A small-molecule ligand and the protein it binds are described below.
Small molecule (SMILES): CC(=O)N[C@@H]1[C@@H](O)[C@H](O)[C@@H](CO)O[C@H]1O

Binding-site contacts:
Ligand atom O7 contacts residue SER17 of chain 1.J at 3.5 Å.
Ligand atom C1 contacts residue ASN93 of chain 1.I at 1.4 Å.
Ligand atom C7 contacts residue SER17 of chain 1.J at 4.1 Å.
Ligand atom O5 contacts residue ASN93 of chain 1.I at 2.4 Å (h-bond).
Ligand atom C7 contacts residue GLU92 of chain 1.I at 4.4 Å.
Ligand atom C4 contacts residue ASN93 of chain 1.I at 4.2 Å.
Ligand atom N2 contacts residue ASN93 of chain 1.I at 2.8 Å (h-bond).
Ligand atom C8 contacts residue ALA14 of chain 1.J at 4.2 Å (hydrophobic).
Ligand atom C7 contacts residue ASN93 of chain 1.I at 3.9 Å.
Ligand atom C5 contacts residue ASN93 of chain 1.I at 3.7 Å.
Ligand atom C2 contacts residue ASN93 of chain 1.I at 2.4 Å.
Ligand atom C8 contacts residue SER17 of chain 1.J at 4.2 Å.
Ligand atom N2 contacts residue GLU92 of chain 1.I at 4.0 Å.
Ligand atom C3 contacts residue ASN93 of chain 1.I at 3.8 Å.
Ligand atom C8 contacts residue GLU92 of chain 1.I at 3.8 Å.

Sequence of chain 1.J:
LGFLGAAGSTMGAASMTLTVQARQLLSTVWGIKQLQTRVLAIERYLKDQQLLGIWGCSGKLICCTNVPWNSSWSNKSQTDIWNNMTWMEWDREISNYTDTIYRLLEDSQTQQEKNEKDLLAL

Sequence of chain 1.I:
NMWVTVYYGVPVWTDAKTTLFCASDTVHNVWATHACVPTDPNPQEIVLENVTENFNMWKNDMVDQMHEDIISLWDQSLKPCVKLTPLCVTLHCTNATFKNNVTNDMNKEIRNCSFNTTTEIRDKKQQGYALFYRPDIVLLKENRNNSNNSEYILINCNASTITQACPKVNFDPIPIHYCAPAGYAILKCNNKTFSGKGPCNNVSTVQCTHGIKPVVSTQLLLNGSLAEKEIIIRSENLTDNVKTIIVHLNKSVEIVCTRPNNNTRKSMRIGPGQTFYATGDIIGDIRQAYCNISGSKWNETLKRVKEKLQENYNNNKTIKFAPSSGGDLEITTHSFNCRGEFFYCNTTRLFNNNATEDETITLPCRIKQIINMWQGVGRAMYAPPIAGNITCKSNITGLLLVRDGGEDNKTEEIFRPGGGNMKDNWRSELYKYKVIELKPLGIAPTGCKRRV